Binding-site contacts:
Ligand atom C6 contacts residue ALA80 of chain 1.A at 4.0 Å (hydrophobic).
Ligand atom C7 contacts residue ALA80 of chain 1.A at 4.0 Å (hydrophobic).
Ligand atom C3 contacts residue MET120 of chain 1.A at 3.6 Å (hydrophobic).
Ligand atom C3 contacts residue LEU121 of chain 1.A at 3.8 Å (hydrophobic).
Ligand atom N1 contacts residue ALA80 of chain 1.A at 4.0 Å.
Ligand atom N2 contacts residue ASN122 of chain 1.A at 3.6 Å (h-bond).
Ligand atom C1 contacts residue TYR127 of chain 1.A at 4.3 Å (hydrophobic).
Ligand atom C1 contacts residue LEU121 of chain 1.A at 4.2 Å (hydrophobic).
Ligand atom C6 contacts residue GLN79 of chain 1.A at 3.8 Å.
Ligand atom O1 contacts residue ASN122 of chain 1.A at 3.7 Å.
Ligand atom N1 contacts residue PRO78 of chain 1.A at 3.2 Å (h-bond).
Ligand atom C2 contacts residue ALA80 of chain 1.A at 4.4 Å (hydrophobic).
Ligand atom N2 contacts residue ALA80 of chain 1.A at 3.1 Å (h-bond).
Ligand atom C1 contacts residue PRO81 of chain 1.A at 4.1 Å (hydrophobic).
Ligand atom C1 contacts residue ALA80 of chain 1.A at 3.4 Å (hydrophobic).
Ligand atom O1 contacts residue TYR127 of chain 1.A at 4.2 Å.
Ligand atom C8 contacts residue ALA80 of chain 1.A at 3.5 Å (hydrophobic).
Ligand atom C4 contacts residue MET120 of chain 1.A at 3.9 Å (hydrophobic).
Ligand atom C3 contacts residue ASN122 of chain 1.A at 3.7 Å.
Ligand atom C2 contacts residue TYR127 of chain 1.A at 4.4 Å (hydrophobic).
Ligand atom S1 contacts residue ASN122 of chain 1.A at 3.2 Å (h-bond).
Ligand atom N2 contacts residue GLN79 of chain 1.A at 3.4 Å (h-bond).
Ligand atom C7 contacts residue ASN122 of chain 1.A at 3.5 Å.
Ligand atom C1 contacts residue MET120 of chain 1.A at 3.5 Å (hydrophobic).
Ligand atom C5 contacts residue ASN122 of chain 1.A at 3.3 Å.
Ligand atom C2 contacts residue ASN122 of chain 1.A at 3.7 Å.
Ligand atom C7 contacts residue GLN79 of chain 1.A at 4.0 Å.
Ligand atom N1 contacts residue ASN122 of chain 1.A at 4.5 Å.
Ligand atom C6 contacts residue PRO78 of chain 1.A at 4.1 Å (hydrophobic).
Ligand atom C2 contacts residue LEU121 of chain 1.A at 4.0 Å (hydrophobic).
Ligand atom O1 contacts residue LEU121 of chain 1.A at 3.6 Å.
Ligand atom C4 contacts residue ASN122 of chain 1.A at 3.6 Å.
Ligand atom C6 contacts residue ASN122 of chain 1.A at 3.6 Å.
Ligand atom O1 contacts residue MET120 of chain 1.A at 3.3 Å (h-bond).
Ligand atom C8 contacts residue GLN79 of chain 1.A at 4.5 Å.
Ligand atom N2 contacts residue PRO78 of chain 1.A at 4.3 Å.
Ligand atom C1 contacts residue SER82 of chain 1.A at 3.7 Å.
Ligand atom C8 contacts residue ASN122 of chain 1.A at 4.0 Å.
Ligand atom N1 contacts residue GLN79 of chain 1.A at 4.2 Å.
Ligand atom O1 contacts residue ALA80 of chain 1.A at 4.4 Å.

This small molecule binds to this protein.
Small molecule (SMILES): COc1ccc2sc(N)nc2c1

Sequence of chain 1.A:
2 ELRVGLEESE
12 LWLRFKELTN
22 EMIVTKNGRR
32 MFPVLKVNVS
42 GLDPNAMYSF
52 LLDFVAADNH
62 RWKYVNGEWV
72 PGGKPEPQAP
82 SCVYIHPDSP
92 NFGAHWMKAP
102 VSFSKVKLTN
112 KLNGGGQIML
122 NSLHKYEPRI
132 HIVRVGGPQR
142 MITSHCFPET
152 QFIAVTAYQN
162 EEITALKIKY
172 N